Binding-site contacts:
Ligand atom O5 contacts residue PRO381 of chain 1.D at 4.3 Å.
Ligand atom C8 contacts residue ILE399 of chain 1.D at 3.5 Å (hydrophobic).
Ligand atom C7 contacts residue SER398 of chain 1.D at 3.7 Å.
Ligand atom C1 contacts residue ASN371 of chain 1.D at 1.4 Å.
Ligand atom C8 contacts residue ASN371 of chain 1.D at 4.3 Å.
Ligand atom C8 contacts residue GLU400 of chain 1.D at 3.5 Å.
Ligand atom O5 contacts residue ASN371 of chain 1.D at 2.5 Å (h-bond).
Ligand atom O6 contacts residue NAG1 of chain 1.NA at 4.0 Å.
Ligand atom C2 contacts residue ASN371 of chain 1.D at 2.1 Å.
Ligand atom C5 contacts residue ASN371 of chain 1.D at 3.7 Å.
Ligand atom C7 contacts residue ASN371 of chain 1.D at 3.1 Å.
Ligand atom C6 contacts residue NAG1 of chain 1.NA at 4.1 Å.
Ligand atom C3 contacts residue ASN371 of chain 1.D at 3.5 Å.
Ligand atom O7 contacts residue SER398 of chain 1.D at 3.1 Å.
Ligand atom O7 contacts residue ASN371 of chain 1.D at 3.3 Å (h-bond).
Ligand atom N2 contacts residue ASN371 of chain 1.D at 2.5 Å (h-bond).
Ligand atom C4 contacts residue ASN371 of chain 1.D at 4.0 Å.
Ligand atom C8 contacts residue SER398 of chain 1.D at 3.1 Å.
Ligand atom C8 contacts residue SER369 of chain 1.D at 4.0 Å.
Ligand atom O3 contacts residue ASN371 of chain 1.D at 4.5 Å.
Ligand atom O3 contacts residue GLU400 of chain 1.D at 4.3 Å.

The small molecule below binds the protein below.
Small molecule (SMILES): CC(=O)N[C@H]1[C@H](O[C@H]2[C@H](O)[C@@H](NC(C)=O)CO[C@@H]2CO)O[C@H](CO)[C@@H](O)[C@@H]1O

Sequence of chain 1.D:
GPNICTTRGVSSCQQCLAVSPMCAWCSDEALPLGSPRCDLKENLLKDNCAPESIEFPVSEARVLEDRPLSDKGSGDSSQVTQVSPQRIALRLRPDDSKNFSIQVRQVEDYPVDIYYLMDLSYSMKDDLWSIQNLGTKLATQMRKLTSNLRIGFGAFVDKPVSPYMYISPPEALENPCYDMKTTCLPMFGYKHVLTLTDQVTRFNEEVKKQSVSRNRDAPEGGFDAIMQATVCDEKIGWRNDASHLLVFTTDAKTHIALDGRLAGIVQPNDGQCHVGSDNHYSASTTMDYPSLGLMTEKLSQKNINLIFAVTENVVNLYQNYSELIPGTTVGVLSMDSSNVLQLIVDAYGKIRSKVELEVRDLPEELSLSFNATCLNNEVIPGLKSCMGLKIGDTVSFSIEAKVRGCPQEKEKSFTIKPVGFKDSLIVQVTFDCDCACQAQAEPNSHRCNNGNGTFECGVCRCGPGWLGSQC